The protein below binds the small molecule below.
Small molecule (SMILES): CC(C)CCC[C@@H](C)[C@H]1CC[C@H]2[C@@H]3CC=C4C[C@@H](OC(=O)CCC(=O)O)CC[C@]4(C)[C@H]3CC[C@]12C

Binding-site contacts:
Ligand atom OAG contacts residue SER531 of chain 1.A at 4.0 Å.
Ligand atom CAL contacts residue TYR351 of chain 1.A at 3.5 Å (hydrophobic).
Ligand atom CAX contacts residue SER910 of chain 1.A at 4.2 Å.
Ligand atom CAJ contacts residue ILE343 of chain 1.A at 4.3 Å (hydrophobic).
Ligand atom CAM contacts residue TYR351 of chain 1.A at 3.8 Å (hydrophobic).
Ligand atom CAM contacts residue SER910 of chain 1.A at 4.2 Å.
Ligand atom CAZ contacts residue VAL527 of chain 1.A at 4.4 Å (hydrophobic).
Ligand atom OAW contacts residue TYR351 of chain 1.A at 4.0 Å.
Ligand atom CAV contacts residue VAL527 of chain 1.A at 4.2 Å (hydrophobic).
Ligand atom CAR contacts residue MET914 of chain 1.A at 3.9 Å (hydrophobic).
Ligand atom CAD contacts residue LEU917 of chain 1.A at 3.6 Å (hydrophobic).
Ligand atom CAC contacts residue ILE343 of chain 1.A at 4.4 Å (hydrophobic).
Ligand atom CAD contacts residue MET914 of chain 1.A at 3.7 Å (hydrophobic).
Ligand atom OAH contacts residue TYR351 of chain 1.A at 3.6 Å.
Ligand atom CAA contacts residue Y011 of chain 1.M at 3.5 Å.
Ligand atom OAW contacts residue MET914 of chain 1.A at 4.4 Å.
Ligand atom CBC contacts residue VAL527 of chain 1.A at 4.1 Å (hydrophobic).
Ligand atom CBC contacts residue SER531 of chain 1.A at 4.2 Å.
Ligand atom OAF contacts residue SER910 of chain 1.A at 3.4 Å (h-bond).
Ligand atom OAF contacts residue TYR351 of chain 1.A at 3.8 Å.
Ligand atom OAG contacts residue LYS353 of chain 1.A at 4.2 Å.
Ligand atom CBA contacts residue LEU346 of chain 1.A at 3.8 Å (hydrophobic).
Ligand atom CAM contacts residue SER531 of chain 1.A at 4.3 Å.
Ligand atom CAI contacts residue VAL527 of chain 1.A at 4.0 Å (hydrophobic).
Ligand atom CAT contacts residue VAL350 of chain 1.A at 3.6 Å (hydrophobic).
Ligand atom OAG contacts residue VAL527 of chain 1.A at 4.0 Å.
Ligand atom CAV contacts residue MET914 of chain 1.A at 4.3 Å (hydrophobic).
Ligand atom CAY contacts residue SER531 of chain 1.A at 3.9 Å.
Ligand atom CAA contacts residue LEU346 of chain 1.A at 3.6 Å (hydrophobic).
Ligand atom CAN contacts residue LEU346 of chain 1.A at 4.0 Å (hydrophobic).
Ligand atom OAH contacts residue ASP409 of chain 1.A at 4.3 Å.
Ligand atom CAS contacts residue ILE347 of chain 1.A at 4.1 Å (hydrophobic).
Ligand atom CAD contacts residue ILE347 of chain 1.A at 4.4 Å (hydrophobic).
Ligand atom CAX contacts residue TYR351 of chain 1.A at 3.6 Å (hydrophobic).
Ligand atom OAG contacts residue SER528 of chain 1.A at 4.2 Å.
Ligand atom CAY contacts residue TYR351 of chain 1.A at 4.1 Å (hydrophobic).
Ligand atom CAV contacts residue SER531 of chain 1.A at 3.9 Å.
Ligand atom OAW contacts residue SER531 of chain 1.A at 3.9 Å.
Ligand atom CAJ contacts residue LEU346 of chain 1.A at 4.3 Å (hydrophobic).
Ligand atom CAR contacts residue VAL350 of chain 1.A at 4.0 Å (hydrophobic).

Sequence of chain 1.A:
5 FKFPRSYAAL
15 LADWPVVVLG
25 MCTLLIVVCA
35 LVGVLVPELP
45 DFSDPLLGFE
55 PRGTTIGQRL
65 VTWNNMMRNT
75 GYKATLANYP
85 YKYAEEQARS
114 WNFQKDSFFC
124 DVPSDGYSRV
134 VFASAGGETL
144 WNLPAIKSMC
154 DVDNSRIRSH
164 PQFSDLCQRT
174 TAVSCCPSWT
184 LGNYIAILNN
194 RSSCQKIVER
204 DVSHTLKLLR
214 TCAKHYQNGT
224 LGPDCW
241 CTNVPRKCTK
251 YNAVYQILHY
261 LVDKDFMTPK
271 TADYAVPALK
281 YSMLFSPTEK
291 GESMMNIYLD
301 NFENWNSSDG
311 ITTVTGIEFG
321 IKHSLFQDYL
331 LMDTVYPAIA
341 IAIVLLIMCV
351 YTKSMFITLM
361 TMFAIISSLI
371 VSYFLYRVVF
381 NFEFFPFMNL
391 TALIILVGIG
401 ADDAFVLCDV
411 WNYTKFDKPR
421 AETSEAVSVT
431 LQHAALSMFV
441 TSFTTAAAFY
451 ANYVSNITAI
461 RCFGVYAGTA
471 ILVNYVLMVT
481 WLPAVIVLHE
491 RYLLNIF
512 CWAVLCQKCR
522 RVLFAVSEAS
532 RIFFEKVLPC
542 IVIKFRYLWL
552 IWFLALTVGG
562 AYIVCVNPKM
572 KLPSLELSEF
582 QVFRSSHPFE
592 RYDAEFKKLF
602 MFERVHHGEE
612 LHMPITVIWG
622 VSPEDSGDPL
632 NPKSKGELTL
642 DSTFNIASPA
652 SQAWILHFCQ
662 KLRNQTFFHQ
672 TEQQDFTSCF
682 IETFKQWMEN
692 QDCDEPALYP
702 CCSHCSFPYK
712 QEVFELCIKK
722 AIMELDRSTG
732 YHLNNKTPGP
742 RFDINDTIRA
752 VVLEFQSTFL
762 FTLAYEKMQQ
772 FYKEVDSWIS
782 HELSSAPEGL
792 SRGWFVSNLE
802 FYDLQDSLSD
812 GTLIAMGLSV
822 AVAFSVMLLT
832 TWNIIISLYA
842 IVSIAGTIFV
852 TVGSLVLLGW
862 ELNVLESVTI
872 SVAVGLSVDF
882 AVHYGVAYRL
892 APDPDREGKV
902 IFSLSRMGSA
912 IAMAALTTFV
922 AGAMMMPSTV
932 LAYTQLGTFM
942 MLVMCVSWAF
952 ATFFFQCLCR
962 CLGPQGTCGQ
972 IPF